Sequence of chain 1.B:
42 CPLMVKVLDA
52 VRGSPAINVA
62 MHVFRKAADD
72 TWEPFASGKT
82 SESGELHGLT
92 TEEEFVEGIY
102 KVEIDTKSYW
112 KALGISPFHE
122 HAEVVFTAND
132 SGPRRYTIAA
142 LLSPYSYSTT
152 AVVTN

Sequence of chain 2.B:
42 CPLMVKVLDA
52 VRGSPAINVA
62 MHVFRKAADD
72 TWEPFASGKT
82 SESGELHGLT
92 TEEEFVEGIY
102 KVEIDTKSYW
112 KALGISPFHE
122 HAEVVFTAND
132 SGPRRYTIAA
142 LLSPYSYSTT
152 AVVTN

Binding-site contacts:
Ligand atom CAA contacts residue 90Q1 of chain 2.E at 0.6 Å.
Ligand atom CAO contacts residue 90Q1 of chain 2.E at 0.7 Å.
Ligand atom CAJ contacts residue ALA140 of chain 2.B at 3.5 Å (hydrophobic).
Ligand atom CAH contacts residue 90Q1 of chain 2.E at 0.9 Å.
Ligand atom CAI contacts residue ALA140 of chain 2.B at 3.5 Å (hydrophobic).
Ligand atom OAT contacts residue SER149 of chain 1.B at 3.3 Å.
Ligand atom OAM contacts residue 90Q1 of chain 2.E at 1.4 Å.
Ligand atom OAK contacts residue 90Q1 of chain 2.E at 1.0 Å (h-bond).
Ligand atom CAS contacts residue LEU142 of chain 2.B at 3.7 Å (hydrophobic).
Ligand atom CAE contacts residue LYS47 of chain 2.B at 3.2 Å.
Ligand atom CAQ contacts residue LEU142 of chain 2.B at 3.8 Å (hydrophobic).
Ligand atom OAT contacts residue 90Q1 of chain 2.E at 0.7 Å (h-bond).
Ligand atom CAR contacts residue 90Q1 of chain 2.E at 0.4 Å.
Ligand atom CAS contacts residue 90Q1 of chain 2.E at 0.2 Å.
Ligand atom CAE contacts residue 90Q1 of chain 2.E at 0.8 Å.
Ligand atom CAJ contacts residue 90Q1 of chain 2.E at 1.0 Å.
Ligand atom OAL contacts residue 90Q1 of chain 2.E at 0.8 Å.
Ligand atom CAD contacts residue 90Q1 of chain 2.E at 0.9 Å.
Ligand atom CAJ contacts residue LEU49 of chain 1.B at 3.9 Å (hydrophobic).
Ligand atom OAT contacts residue LEU142 of chain 2.B at 3.5 Å.
Ligand atom OAG contacts residue 90Q1 of chain 2.E at 0.9 Å.
Ligand atom CLA contacts residue SER149 of chain 1.B at 3.2 Å.
Ligand atom CAH contacts residue ALA140 of chain 2.B at 3.8 Å (hydrophobic).
Ligand atom OAK contacts residue LYS47 of chain 2.B at 3.0 Å (salt-bridge).
Ligand atom OAT contacts residue SER149 of chain 2.B at 3.8 Å.
Ligand atom CAD contacts residue LYS47 of chain 1.B at 3.8 Å.
Ligand atom CLA contacts residue 90Q1 of chain 2.E at 1.6 Å.
Ligand atom OAM contacts residue ALA140 of chain 2.B at 3.4 Å.
Ligand atom CAF contacts residue LYS47 of chain 2.B at 3.3 Å.
Ligand atom CAN contacts residue 90Q1 of chain 2.E at 0.7 Å.
Ligand atom OAL contacts residue LYS47 of chain 1.B at 3.5 Å (salt-bridge).
Ligand atom CAQ contacts residue 90Q1 of chain 2.E at 0.4 Å.
Ligand atom CLA contacts residue THR151 of chain 1.B at 3.8 Å.
Ligand atom OAT contacts residue LEU142 of chain 1.B at 3.8 Å.
Ligand atom CAP contacts residue 90Q1 of chain 2.E at 0.7 Å.
Ligand atom CAI contacts residue 90Q1 of chain 2.E at 1.1 Å.
Ligand atom CAB contacts residue 90Q1 of chain 2.E at 0.6 Å.
Ligand atom CAF contacts residue 90Q1 of chain 2.E at 0.8 Å.
Ligand atom CLA contacts residue THR150 of chain 1.B at 3.6 Å.
Ligand atom CAC contacts residue 90Q1 of chain 2.E at 1.1 Å.

This protein binds this small molecule.
Small molecule (SMILES): O=C1C[C@H](c2ccc(O)c(Cl)c2)Oc2cc(O)cc(O)c21